Binding-site contacts:
Ligand atom O7 contacts residue GLY150 of chain 46.E at 3.7 Å.
Ligand atom C7 contacts residue GLY150 of chain 46.E at 3.9 Å.
Ligand atom N2 contacts residue ASN154 of chain 46.E at 1.4 Å (h-bond).
Ligand atom C2 contacts residue ASN154 of chain 46.E at 2.6 Å.
Ligand atom O6 contacts residue THR156 of chain 46.E at 3.5 Å (h-bond).
Ligand atom O5 contacts residue ASN154 of chain 46.E at 4.2 Å.
Ligand atom C8 contacts residue VAL153 of chain 46.E at 4.3 Å (hydrophobic).
Ligand atom C7 contacts residue MET151 of chain 46.E at 4.3 Å (hydrophobic).
Ligand atom O3 contacts residue ASN154 of chain 46.E at 4.1 Å.
Ligand atom C1 contacts residue ASN154 of chain 46.E at 2.9 Å.
Ligand atom O7 contacts residue ASN154 of chain 46.E at 3.2 Å (h-bond).
Ligand atom C6 contacts residue THR156 of chain 46.E at 4.4 Å.
Ligand atom C1 contacts residue THR156 of chain 46.E at 3.4 Å.
Ligand atom C8 contacts residue ASN154 of chain 46.E at 2.4 Å.
Ligand atom C8 contacts residue GLY150 of chain 46.E at 3.5 Å.
Ligand atom C3 contacts residue ASN154 of chain 46.E at 3.6 Å.
Ligand atom O7 contacts residue MET151 of chain 46.E at 3.6 Å.
Ligand atom C5 contacts residue THR156 of chain 46.E at 3.8 Å.
Ligand atom C7 contacts residue ASN154 of chain 46.E at 2.0 Å.
Ligand atom O5 contacts residue THR156 of chain 46.E at 3.2 Å (h-bond).

The small molecule below binds the protein below.
Small molecule (SMILES): CC(=O)N[C@H]1[C@H](O[C@H]2[C@H](O)[C@@H](NC(C)=O)CO[C@@H]2CO)O[C@H](CO)[C@@H](O)[C@@H]1O

Sequence of chain 46.E:
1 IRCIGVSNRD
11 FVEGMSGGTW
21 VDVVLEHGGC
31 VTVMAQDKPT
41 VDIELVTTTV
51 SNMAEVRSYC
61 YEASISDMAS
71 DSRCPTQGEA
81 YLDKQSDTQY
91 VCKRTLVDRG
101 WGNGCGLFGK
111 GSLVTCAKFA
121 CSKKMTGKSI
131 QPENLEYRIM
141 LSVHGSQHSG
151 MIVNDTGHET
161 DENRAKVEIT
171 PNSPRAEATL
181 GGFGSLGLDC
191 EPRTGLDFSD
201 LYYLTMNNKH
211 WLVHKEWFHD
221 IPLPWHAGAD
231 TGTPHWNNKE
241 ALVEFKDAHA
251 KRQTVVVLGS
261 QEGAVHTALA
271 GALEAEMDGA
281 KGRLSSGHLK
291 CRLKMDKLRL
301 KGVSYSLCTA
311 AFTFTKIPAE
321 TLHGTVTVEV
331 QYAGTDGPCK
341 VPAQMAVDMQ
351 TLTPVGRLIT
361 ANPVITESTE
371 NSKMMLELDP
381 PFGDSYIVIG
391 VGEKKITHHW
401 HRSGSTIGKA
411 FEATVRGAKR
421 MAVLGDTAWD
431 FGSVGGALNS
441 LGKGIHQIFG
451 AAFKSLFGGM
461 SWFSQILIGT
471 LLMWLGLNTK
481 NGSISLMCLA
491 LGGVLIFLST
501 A